Sequence of chain 1.A:
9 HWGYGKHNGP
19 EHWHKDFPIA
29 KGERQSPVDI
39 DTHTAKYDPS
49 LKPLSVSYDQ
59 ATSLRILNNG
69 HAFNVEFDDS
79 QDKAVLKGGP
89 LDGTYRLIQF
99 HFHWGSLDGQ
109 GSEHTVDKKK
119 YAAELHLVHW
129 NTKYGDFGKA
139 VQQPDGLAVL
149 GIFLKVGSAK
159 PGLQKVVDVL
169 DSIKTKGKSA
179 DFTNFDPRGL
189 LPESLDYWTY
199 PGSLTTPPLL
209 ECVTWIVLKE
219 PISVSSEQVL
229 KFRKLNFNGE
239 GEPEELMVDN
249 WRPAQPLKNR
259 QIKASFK

Binding-site contacts:
Ligand atom C5 contacts residue GLC1 of chain 1.F at 4.3 Å.
Ligand atom C2 contacts residue ASP166 of chain 1.A at 3.7 Å.
Ligand atom C contacts residue LYS163 of chain 1.A at 4.2 Å.
Ligand atom O2 contacts residue ASP166 of chain 1.A at 2.5 Å (salt-bridge).
Ligand atom O2 contacts residue GLN162 of chain 1.A at 4.0 Å.
Ligand atom C2 contacts residue LYS163 of chain 1.A at 4.0 Å.
Ligand atom C4 contacts residue GLC1 of chain 1.F at 3.9 Å.
Ligand atom C4 contacts residue LYS163 of chain 1.A at 4.0 Å.
Ligand atom C3 contacts residue LYS163 of chain 1.A at 3.9 Å.
Ligand atom O2 contacts residue LYS163 of chain 1.A at 3.9 Å.
Ligand atom C3 contacts residue ASP166 of chain 1.A at 3.5 Å.
Ligand atom C1 contacts residue LYS163 of chain 1.A at 4.1 Å.
Ligand atom O contacts residue LYS163 of chain 1.A at 3.5 Å.
Ligand atom C5 contacts residue LYS163 of chain 1.A at 4.2 Å.
Ligand atom C2 contacts residue GLN162 of chain 1.A at 4.3 Å.

This small molecule binds to this protein.
Small molecule (SMILES): NS(=O)(=O)c1ccc(O)cc1